This small molecule binds to this protein.
Small molecule (SMILES): N[C@@H](Cc1c[nH]c[nH+]1)C(=O)O

Binding-site contacts:
Ligand atom CA contacts residue LEU159 of chain 1.A at 3.5 Å (hydrophobic).
Ligand atom O contacts residue LEU69 of chain 1.A at 3.7 Å.
Ligand atom CG contacts residue HEM1 of chain 1.C at 4.3 Å.
Ligand atom OXT contacts residue LEU69 of chain 1.A at 4.1 Å.
Ligand atom CD2 contacts residue THR233 of chain 1.A at 4.2 Å.
Ligand atom CE1 contacts residue HEM1 of chain 1.C at 3.1 Å.
Ligand atom CG contacts residue LEU228 of chain 1.A at 4.3 Å (hydrophobic).
Ligand atom CG contacts residue GLY229 of chain 1.A at 3.9 Å.
Ligand atom CD2 contacts residue GLY229 of chain 1.A at 3.6 Å.
Ligand atom CG contacts residue THR233 of chain 1.A at 3.5 Å.
Ligand atom NE2 contacts residue CYS340 of chain 1.A at 4.4 Å.
Ligand atom CA contacts residue LEU228 of chain 1.A at 4.1 Å (hydrophobic).
Ligand atom ND1 contacts residue HEM1 of chain 1.C at 4.2 Å.
Ligand atom CA contacts residue LEU162 of chain 1.A at 4.3 Å (hydrophobic).
Ligand atom CB contacts residue LEU228 of chain 1.A at 3.5 Å (hydrophobic).
Ligand atom CB contacts residue GLY229 of chain 1.A at 3.8 Å.
Ligand atom N contacts residue LEU162 of chain 1.A at 4.3 Å.
Ligand atom NE2 contacts residue GLY229 of chain 1.A at 4.2 Å.
Ligand atom CE1 contacts residue THR233 of chain 1.A at 3.6 Å.
Ligand atom C contacts residue LEU69 of chain 1.A at 4.0 Å (hydrophobic).
Ligand atom CD2 contacts residue HEM1 of chain 1.C at 3.2 Å.
Ligand atom N contacts residue LEU159 of chain 1.A at 3.4 Å.
Ligand atom ND1 contacts residue THR233 of chain 1.A at 3.2 Å (h-bond).
Ligand atom OXT contacts residue LEU228 of chain 1.A at 4.4 Å.
Ligand atom CB contacts residue LEU159 of chain 1.A at 3.7 Å (hydrophobic).
Ligand atom CB contacts residue THR233 of chain 1.A at 3.8 Å.
Ligand atom NE2 contacts residue HEM1 of chain 1.C at 2.2 Å.
Ligand atom NE2 contacts residue THR233 of chain 1.A at 4.3 Å.

Sequence of chain 1.A:
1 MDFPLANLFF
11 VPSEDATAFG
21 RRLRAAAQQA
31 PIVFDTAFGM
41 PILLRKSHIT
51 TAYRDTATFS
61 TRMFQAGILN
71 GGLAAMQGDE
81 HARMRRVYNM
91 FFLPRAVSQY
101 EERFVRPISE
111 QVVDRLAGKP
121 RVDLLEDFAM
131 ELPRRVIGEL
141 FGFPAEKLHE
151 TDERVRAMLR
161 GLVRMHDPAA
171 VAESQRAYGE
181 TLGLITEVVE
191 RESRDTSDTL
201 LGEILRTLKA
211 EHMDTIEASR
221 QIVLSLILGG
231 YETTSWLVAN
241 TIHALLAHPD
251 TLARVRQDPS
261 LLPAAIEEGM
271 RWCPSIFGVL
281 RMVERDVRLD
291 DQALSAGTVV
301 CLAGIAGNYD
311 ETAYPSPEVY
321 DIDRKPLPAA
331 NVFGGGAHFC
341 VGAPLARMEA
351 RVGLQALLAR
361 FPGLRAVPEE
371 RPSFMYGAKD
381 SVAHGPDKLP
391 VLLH